Sequence of chain 51.F:
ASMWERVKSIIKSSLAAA

This protein binds this small molecule.
Small molecule (SMILES): Nc1ccn([C@@H]2O[C@H](CO[P](=O)(O)O[C@H]3[C@@H](O)[C@H](n4ccc(=O)[nH]c4=O)O[C@@H]3CO[P](=O)(O)O[C@H]3[C@@H](O)[C@H](n4cnc5c(N)ncnc54)O[C@@H]3CO)[C@@H](O[P](=O)(O)OC[C@H]3O[C@@H](n4ccc(=O)[nH]c4=O)[C@H](O)[C@@H]3O)[C@H]2O)c(=O)n1.O=c1ccn([C@@H]2O[C@H](CO[P](=O)(O)O[C@H]3[C@@H](O)[C@H](n4ccc(=O)[nH]c4=O)O[C@@H]3CO[P](=O)(O)O[C@H]3[C@@H](O)[C@H](n4ccc(=O)[nH]c4=O)O[C@@H]3CO)[C@@H](O)[C@H]2O)c(=O)[nH]1

Binding-site contacts:
Ligand atom OP1 contacts residue LEU56 of chain 51.C at 2.8 Å.
Ligand atom C2 contacts residue GLN61 of chain 51.C at 3.9 Å.
Ligand atom N3 contacts residue U5 of chain 56.G at 3.6 Å.
Ligand atom N1 contacts residue U5 of chain 56.G at 3.7 Å.
Ligand atom OP1 contacts residue LYS68 of chain 51.C at 3.2 Å (salt-bridge).
Ligand atom C2 contacts residue A4 of chain 56.G at 3.9 Å.
Ligand atom O2 contacts residue U1 of chain 56.G at 2.9 Å (h-bond).
Ligand atom C4 contacts residue U1 of chain 56.G at 3.7 Å.
Ligand atom N1 contacts residue U3 of chain 56.G at 3.8 Å.
Ligand atom OP1 contacts residue LYS8 of chain 51.F at 3.1 Å.
Ligand atom C2 contacts residue U3 of chain 56.G at 3.8 Å.
Ligand atom C4 contacts residue A4 of chain 56.G at 3.2 Å.
Ligand atom O4 contacts residue U1 of chain 56.G at 2.8 Å (h-bond).
Ligand atom C6 contacts residue U2 of chain 56.G at 3.4 Å.
Ligand atom N3 contacts residue U1 of chain 56.G at 3.8 Å.
Ligand atom C2 contacts residue U2 of chain 56.G at 3.6 Å.
Ligand atom O4 contacts residue A4 of chain 56.G at 2.6 Å (h-bond).
Ligand atom O2' contacts residue THR57 of chain 51.C at 3.2 Å.
Ligand atom OP1 contacts residue PHE76 of chain 51.C at 3.7 Å.
Ligand atom O2 contacts residue GLN61 of chain 51.C at 3.9 Å.
Ligand atom O2 contacts residue U2 of chain 56.G at 3.6 Å.
Ligand atom OP2 contacts residue LYS8 of chain 51.F at 3.8 Å.
Ligand atom O2' contacts residue LEU64 of chain 51.C at 3.9 Å.
Ligand atom C2 contacts residue C6 of chain 56.G at 3.4 Å.
Ligand atom N6 contacts residue U2 of chain 56.G at 2.6 Å (h-bond).
Ligand atom C6 contacts residue U5 of chain 56.G at 3.6 Å.
Ligand atom O2 contacts residue C6 of chain 56.G at 2.9 Å (h-bond).
Ligand atom N3 contacts residue U1 of chain 56.G at 3.9 Å.
Ligand atom C2 contacts residue U1 of chain 56.G at 3.9 Å.
Ligand atom O4 contacts residue U5 of chain 56.G at 2.8 Å (h-bond).
Ligand atom N3 contacts residue A4 of chain 56.G at 3.8 Å.
Ligand atom C5 contacts residue U5 of chain 56.G at 3.9 Å.
Ligand atom C6 contacts residue A4 of chain 56.G at 3.7 Å.
Ligand atom N3 contacts residue C6 of chain 56.G at 3.2 Å (h-bond).
Ligand atom N1 contacts residue U2 of chain 56.G at 2.8 Å.
Ligand atom C5 contacts residue A4 of chain 56.G at 2.8 Å.
Ligand atom OP1 contacts residue LYS12 of chain 51.F at 3.9 Å.
Ligand atom C4 contacts residue U5 of chain 56.G at 3.7 Å.
Ligand atom N3 contacts residue U2 of chain 56.G at 3.6 Å.
Ligand atom N3 contacts residue GLN61 of chain 51.C at 3.6 Å.

Sequence of chain 56.C:
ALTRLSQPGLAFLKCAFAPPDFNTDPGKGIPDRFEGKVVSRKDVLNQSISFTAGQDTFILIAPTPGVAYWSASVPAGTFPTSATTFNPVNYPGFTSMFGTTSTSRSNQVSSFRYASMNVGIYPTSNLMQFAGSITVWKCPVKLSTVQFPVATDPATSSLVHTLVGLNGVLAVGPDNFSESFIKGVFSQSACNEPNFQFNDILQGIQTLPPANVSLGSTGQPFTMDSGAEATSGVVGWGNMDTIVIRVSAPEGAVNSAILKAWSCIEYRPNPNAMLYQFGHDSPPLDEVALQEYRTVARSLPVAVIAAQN

Sequence of chain 51.C:
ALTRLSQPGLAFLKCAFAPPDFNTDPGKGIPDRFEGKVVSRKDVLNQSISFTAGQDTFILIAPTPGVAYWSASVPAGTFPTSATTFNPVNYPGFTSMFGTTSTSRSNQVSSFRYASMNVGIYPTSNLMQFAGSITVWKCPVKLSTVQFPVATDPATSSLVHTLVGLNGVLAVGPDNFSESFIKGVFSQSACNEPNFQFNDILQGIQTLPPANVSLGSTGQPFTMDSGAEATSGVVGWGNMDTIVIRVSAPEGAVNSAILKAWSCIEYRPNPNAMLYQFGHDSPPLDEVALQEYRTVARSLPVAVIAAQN